Sequence of chain 1.A:
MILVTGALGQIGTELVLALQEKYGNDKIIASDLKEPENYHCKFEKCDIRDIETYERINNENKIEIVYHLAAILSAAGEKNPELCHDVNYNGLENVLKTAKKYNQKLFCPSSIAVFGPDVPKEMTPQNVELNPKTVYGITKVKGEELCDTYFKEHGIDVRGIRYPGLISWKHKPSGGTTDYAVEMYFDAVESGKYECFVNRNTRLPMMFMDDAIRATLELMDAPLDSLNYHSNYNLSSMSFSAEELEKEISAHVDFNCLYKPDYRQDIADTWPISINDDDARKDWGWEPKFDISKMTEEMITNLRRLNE

The small molecule below binds the protein below.
Small molecule (SMILES): N[C@@H](CO)C(=O)O

Binding-site contacts:
Ligand atom N contacts residue THR198 of chain 1.A at 2.7 Å (h-bond).
Ligand atom O contacts residue ASP199 of chain 1.A at 4.3 Å.
Ligand atom CA contacts residue NAD1 of chain 1.B at 3.8 Å.
Ligand atom OG contacts residue TYR156 of chain 1.A at 2.5 Å (h-bond).
Ligand atom CB contacts residue SER131 of chain 1.A at 3.4 Å.
Ligand atom OG contacts residue NAD1 of chain 1.B at 3.0 Å.
Ligand atom CA contacts residue THR198 of chain 1.A at 4.0 Å.
Ligand atom OXT contacts residue TRP291 of chain 1.A at 4.2 Å.
Ligand atom O contacts residue GLY196 of chain 1.A at 3.5 Å.
Ligand atom O contacts residue TRP291 of chain 1.A at 3.9 Å.
Ligand atom C contacts residue SER94 of chain 1.A at 3.2 Å.
Ligand atom C contacts residue TRP291 of chain 1.A at 4.1 Å (hydrophobic).
Ligand atom CA contacts residue TYR156 of chain 1.A at 4.1 Å (hydrophobic).
Ligand atom CB contacts residue TRP291 of chain 1.A at 4.2 Å (hydrophobic).
Ligand atom CB contacts residue TYR156 of chain 1.A at 3.8 Å (hydrophobic).
Ligand atom C contacts residue GLY196 of chain 1.A at 3.8 Å.
Ligand atom N contacts residue NAD1 of chain 1.B at 2.9 Å (h-bond).
Ligand atom O contacts residue SER94 of chain 1.A at 3.4 Å (h-bond).
Ligand atom N contacts residue GLY185 of chain 1.A at 4.5 Å.
Ligand atom OXT contacts residue LEU93 of chain 1.A at 3.8 Å.
Ligand atom OXT contacts residue THR197 of chain 1.A at 3.8 Å.
Ligand atom OXT contacts residue TYR156 of chain 1.A at 4.0 Å.
Ligand atom OXT contacts residue GLY196 of chain 1.A at 3.5 Å.
Ligand atom O contacts residue THR197 of chain 1.A at 2.7 Å (h-bond).
Ligand atom C contacts residue THR198 of chain 1.A at 4.1 Å.
Ligand atom OXT contacts residue SER94 of chain 1.A at 2.5 Å (h-bond).
Ligand atom OG contacts residue SER131 of chain 1.A at 2.7 Å (h-bond).
Ligand atom O contacts residue THR198 of chain 1.A at 3.0 Å (h-bond).
Ligand atom CB contacts residue NAD1 of chain 1.B at 3.5 Å.
Ligand atom C contacts residue THR197 of chain 1.A at 3.6 Å.